Binding-site contacts:
Ligand atom C2 contacts residue ASN154 of chain 17.D at 2.5 Å.
Ligand atom C6 contacts residue GLY157 of chain 17.D at 3.9 Å.
Ligand atom C4 contacts residue ASN154 of chain 17.D at 4.3 Å.
Ligand atom O6 contacts residue ASN154 of chain 17.D at 4.2 Å.
Ligand atom C7 contacts residue ASN154 of chain 17.D at 3.2 Å.
Ligand atom O7 contacts residue GLY150 of chain 17.D at 3.4 Å.
Ligand atom O5 contacts residue ASN154 of chain 17.D at 2.4 Å (h-bond).
Ligand atom O3 contacts residue HIS148 of chain 17.D at 3.7 Å.
Ligand atom C4 contacts residue HIS158 of chain 17.D at 4.1 Å.
Ligand atom C2 contacts residue HIS158 of chain 17.D at 3.7 Å.
Ligand atom C8 contacts residue ASN154 of chain 17.D at 3.1 Å.
Ligand atom O7 contacts residue ASN154 of chain 17.D at 4.2 Å.
Ligand atom C3 contacts residue ASN154 of chain 17.D at 3.8 Å.
Ligand atom O7 contacts residue SER149 of chain 17.D at 3.4 Å (h-bond).
Ligand atom C7 contacts residue VAL153 of chain 17.D at 3.6 Å (hydrophobic).
Ligand atom C5 contacts residue HIS158 of chain 17.D at 4.2 Å.
Ligand atom O7 contacts residue VAL153 of chain 17.D at 3.3 Å.
Ligand atom C1 contacts residue ASN154 of chain 17.D at 1.4 Å.
Ligand atom O5 contacts residue HIS158 of chain 17.D at 3.5 Å.
Ligand atom C1 contacts residue HIS158 of chain 17.D at 3.9 Å.
Ligand atom O6 contacts residue GLY157 of chain 17.D at 3.1 Å.
Ligand atom C7 contacts residue SER149 of chain 17.D at 4.4 Å.
Ligand atom C6 contacts residue HIS158 of chain 17.D at 4.3 Å.
Ligand atom O6 contacts residue HIS158 of chain 17.D at 4.2 Å.
Ligand atom C5 contacts residue ASN154 of chain 17.D at 3.7 Å.
Ligand atom C8 contacts residue VAL153 of chain 17.D at 3.2 Å (hydrophobic).
Ligand atom C3 contacts residue HIS158 of chain 17.D at 4.4 Å.
Ligand atom N2 contacts residue ASN154 of chain 17.D at 2.8 Å (h-bond).

The protein below binds the small molecule below.
Small molecule (SMILES): CC(=O)N[C@@H]1[C@@H](O)[C@H](O)[C@@H](CO)O[C@H]1O

Sequence of chain 17.D:
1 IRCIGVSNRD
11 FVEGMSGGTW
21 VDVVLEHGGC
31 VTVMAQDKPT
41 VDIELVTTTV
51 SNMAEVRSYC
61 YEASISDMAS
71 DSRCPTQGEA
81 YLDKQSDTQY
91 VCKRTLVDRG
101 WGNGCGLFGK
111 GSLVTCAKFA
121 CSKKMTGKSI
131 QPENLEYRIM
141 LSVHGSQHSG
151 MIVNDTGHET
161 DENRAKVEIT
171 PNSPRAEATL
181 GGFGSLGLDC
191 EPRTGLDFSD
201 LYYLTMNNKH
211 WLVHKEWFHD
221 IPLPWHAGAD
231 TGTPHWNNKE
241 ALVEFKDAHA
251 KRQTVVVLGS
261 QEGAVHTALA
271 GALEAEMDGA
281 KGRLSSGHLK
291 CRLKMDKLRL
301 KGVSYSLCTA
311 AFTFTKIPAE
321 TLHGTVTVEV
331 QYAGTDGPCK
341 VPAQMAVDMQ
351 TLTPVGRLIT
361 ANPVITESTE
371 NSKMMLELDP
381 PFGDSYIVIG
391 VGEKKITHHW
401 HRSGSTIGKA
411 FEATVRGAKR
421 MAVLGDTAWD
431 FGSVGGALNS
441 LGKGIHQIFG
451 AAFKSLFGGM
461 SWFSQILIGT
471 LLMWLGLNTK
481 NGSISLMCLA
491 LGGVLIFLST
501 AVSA